Sequence of chain 1.A:
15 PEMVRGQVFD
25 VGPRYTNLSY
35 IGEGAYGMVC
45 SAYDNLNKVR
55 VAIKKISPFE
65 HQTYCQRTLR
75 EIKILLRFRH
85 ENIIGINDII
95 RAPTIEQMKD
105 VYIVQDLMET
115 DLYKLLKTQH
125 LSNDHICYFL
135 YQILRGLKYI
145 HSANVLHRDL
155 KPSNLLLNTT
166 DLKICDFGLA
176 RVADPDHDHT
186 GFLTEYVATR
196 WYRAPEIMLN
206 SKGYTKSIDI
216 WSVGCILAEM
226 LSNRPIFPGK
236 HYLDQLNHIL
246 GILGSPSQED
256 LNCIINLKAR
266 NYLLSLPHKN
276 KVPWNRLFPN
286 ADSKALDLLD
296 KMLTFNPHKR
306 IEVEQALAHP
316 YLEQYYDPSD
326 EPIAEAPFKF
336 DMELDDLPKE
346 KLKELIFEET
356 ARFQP

Binding-site contacts:
Ligand atom N1 contacts residue LEU111 of chain 1.A at 3.8 Å.
Ligand atom NAT contacts residue GLU37 of chain 1.A at 4.0 Å.
Ligand atom N6 contacts residue GLN109 of chain 1.A at 3.4 Å (h-bond).
Ligand atom C6 contacts residue ALA56 of chain 1.A at 3.4 Å (hydrophobic).
Ligand atom OAO contacts residue LYS118 of chain 1.A at 2.6 Å (salt-bridge).
Ligand atom CAM contacts residue ILE35 of chain 1.A at 3.9 Å (hydrophobic).
Ligand atom C5 contacts residue LEU160 of chain 1.A at 4.0 Å (hydrophobic).
Ligand atom N7 contacts residue LEU160 of chain 1.A at 3.9 Å.
Ligand atom C2 contacts residue MET112 of chain 1.A at 3.0 Å (hydrophobic).
Ligand atom N1 contacts residue ALA56 of chain 1.A at 3.5 Å.
Ligand atom N7 contacts residue GLN109 of chain 1.A at 4.0 Å.
Ligand atom C8 contacts residue LEU160 of chain 1.A at 4.1 Å (hydrophobic).
Ligand atom OAS contacts residue VAL43 of chain 1.A at 3.5 Å.
Ligand atom CAN contacts residue LYS118 of chain 1.A at 4.0 Å.
Ligand atom CAV contacts residue GLU37 of chain 1.A at 3.7 Å.
Ligand atom N1 contacts residue ASP110 of chain 1.A at 3.7 Å.
Ligand atom C5 contacts residue ALA56 of chain 1.A at 4.1 Å (hydrophobic).
Ligand atom N6 contacts residue LEU160 of chain 1.A at 3.8 Å.
Ligand atom N1 contacts residue MET112 of chain 1.A at 2.8 Å (h-bond).
Ligand atom C6 contacts residue ASP110 of chain 1.A at 3.8 Å.
Ligand atom CAR contacts residue VAL43 of chain 1.A at 3.8 Å (hydrophobic).
Ligand atom OAL contacts residue VAL43 of chain 1.A at 3.4 Å.
Ligand atom CAV contacts residue GLY38 of chain 1.A at 3.6 Å.
Ligand atom N6 contacts residue ALA56 of chain 1.A at 3.3 Å.
Ligand atom C6 contacts residue LEU160 of chain 1.A at 4.0 Å (hydrophobic).
Ligand atom OAQ contacts residue LYS118 of chain 1.A at 3.8 Å.
Ligand atom CAW contacts residue GLY38 of chain 1.A at 3.4 Å.
Ligand atom OAQ contacts residue ASP115 of chain 1.A at 2.5 Å (salt-bridge).
Ligand atom CAP contacts residue ASP115 of chain 1.A at 3.6 Å.
Ligand atom OAL contacts residue ILE35 of chain 1.A at 3.5 Å.
Ligand atom CAW contacts residue GLU37 of chain 1.A at 3.8 Å.
Ligand atom C6 contacts residue MET112 of chain 1.A at 3.9 Å (hydrophobic).
Ligand atom OAO contacts residue ILE35 of chain 1.A at 3.6 Å.
Ligand atom CAM contacts residue GLY36 of chain 1.A at 3.8 Å.
Ligand atom N9 contacts residue VAL43 of chain 1.A at 4.1 Å.
Ligand atom N6 contacts residue ASP110 of chain 1.A at 3.0 Å (salt-bridge).
Ligand atom C2 contacts residue LEU111 of chain 1.A at 3.8 Å (hydrophobic).
Ligand atom N3 contacts residue MET112 of chain 1.A at 3.9 Å.
Ligand atom CAM contacts residue VAL43 of chain 1.A at 3.8 Å (hydrophobic).
Ligand atom CAU contacts residue GLU37 of chain 1.A at 3.9 Å.

This protein binds this small molecule.
Small molecule (SMILES): C#CCNC(=O)[C@H]1O[C@@H](n2cnc3c(N)ncnc32)[C@H](O)[C@@H]1O